The small molecule below binds the protein below.
Small molecule (SMILES): CC(=O)N[C@@H]1[C@@H](O)[C@H](O)[C@@H](CO)O[C@H]1O

Sequence of chain 54.F:
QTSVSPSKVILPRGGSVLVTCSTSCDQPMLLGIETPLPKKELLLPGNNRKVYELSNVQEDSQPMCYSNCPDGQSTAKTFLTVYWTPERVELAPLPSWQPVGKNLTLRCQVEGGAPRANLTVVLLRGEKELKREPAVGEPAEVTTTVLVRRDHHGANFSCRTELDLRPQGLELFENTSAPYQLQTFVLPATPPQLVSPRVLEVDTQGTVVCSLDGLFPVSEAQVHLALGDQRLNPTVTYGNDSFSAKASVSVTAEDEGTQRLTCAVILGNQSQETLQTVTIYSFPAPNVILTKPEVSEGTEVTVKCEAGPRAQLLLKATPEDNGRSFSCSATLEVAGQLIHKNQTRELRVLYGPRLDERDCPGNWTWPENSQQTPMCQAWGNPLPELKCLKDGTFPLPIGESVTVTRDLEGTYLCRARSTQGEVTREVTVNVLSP

Binding-site contacts:
Ligand atom N2 contacts residue ASN269 of chain 54.F at 2.8 Å (h-bond).
Ligand atom C5 contacts residue ASN269 of chain 54.F at 3.0 Å.
Ligand atom O7 contacts residue ASN269 of chain 54.F at 3.4 Å (h-bond).
Ligand atom O4 contacts residue TRP97 of chain 54.F at 3.8 Å.
Ligand atom C3 contacts residue ASN269 of chain 54.F at 3.1 Å.
Ligand atom O5 contacts residue ASN269 of chain 54.F at 2.4 Å (h-bond).
Ligand atom C1 contacts residue TRP97 of chain 54.F at 4.2 Å (hydrophobic).
Ligand atom C2 contacts residue TRP97 of chain 54.F at 3.1 Å (hydrophobic).
Ligand atom C4 contacts residue ASN269 of chain 54.F at 3.7 Å.
Ligand atom C2 contacts residue ASN269 of chain 54.F at 2.5 Å.
Ligand atom O3 contacts residue TRP97 of chain 54.F at 2.5 Å (h-bond).
Ligand atom C8 contacts residue TRP97 of chain 54.F at 4.0 Å (hydrophobic).
Ligand atom N2 contacts residue TRP97 of chain 54.F at 2.4 Å (h-bond).
Ligand atom C7 contacts residue TRP97 of chain 54.F at 3.3 Å (hydrophobic).
Ligand atom C1 contacts residue ASN269 of chain 54.F at 1.4 Å.
Ligand atom C7 contacts residue ASN269 of chain 54.F at 3.5 Å.
Ligand atom C4 contacts residue TRP97 of chain 54.F at 4.1 Å (hydrophobic).
Ligand atom O3 contacts residue PRO95 of chain 54.F at 4.4 Å.
Ligand atom O3 contacts residue ASN269 of chain 54.F at 4.4 Å.
Ligand atom C8 contacts residue PRO99 of chain 54.F at 3.9 Å (hydrophobic).
Ligand atom C3 contacts residue TRP97 of chain 54.F at 2.7 Å (hydrophobic).
Ligand atom C6 contacts residue ASN269 of chain 54.F at 4.3 Å.
Ligand atom O7 contacts residue TRP97 of chain 54.F at 3.8 Å.